The protein below binds the small molecule below.
Small molecule (SMILES): CC(=O)N[C@@H]1[C@@H](O)[C@H](O)[C@@H](CO)O[C@H]1O

Binding-site contacts:
Ligand atom C8 contacts residue ASN25 of chain 1.A at 4.4 Å.
Ligand atom N2 contacts residue ASN25 of chain 1.A at 2.9 Å (h-bond).
Ligand atom O7 contacts residue VAL49 of chain 1.A at 3.4 Å.
Ligand atom C3 contacts residue SER53 of chain 1.A at 4.5 Å.
Ligand atom C4 contacts residue ASN25 of chain 1.A at 4.3 Å.
Ligand atom C1 contacts residue ASN25 of chain 1.A at 1.5 Å.
Ligand atom O5 contacts residue ASN25 of chain 1.A at 2.4 Å (h-bond).
Ligand atom O7 contacts residue GLY21 of chain 1.A at 3.2 Å.
Ligand atom C7 contacts residue GLY21 of chain 1.A at 3.6 Å.
Ligand atom C8 contacts residue VAL49 of chain 1.A at 3.4 Å (hydrophobic).
Ligand atom C8 contacts residue PHE24 of chain 1.A at 3.4 Å (hydrophobic).
Ligand atom N2 contacts residue VAL49 of chain 1.A at 3.9 Å.
Ligand atom C7 contacts residue ASN25 of chain 1.A at 3.6 Å.
Ligand atom C5 contacts residue ASN25 of chain 1.A at 3.7 Å.
Ligand atom C7 contacts residue VAL49 of chain 1.A at 3.4 Å (hydrophobic).
Ligand atom C8 contacts residue GLY21 of chain 1.A at 3.6 Å.
Ligand atom C8 contacts residue PHE20 of chain 1.A at 3.8 Å (hydrophobic).
Ligand atom C3 contacts residue ASN25 of chain 1.A at 3.9 Å.
Ligand atom C2 contacts residue ASN25 of chain 1.A at 2.5 Å.
Ligand atom O3 contacts residue VAL49 of chain 1.A at 3.7 Å.
Ligand atom O7 contacts residue ASN25 of chain 1.A at 4.0 Å.

Sequence of chain 1.A:
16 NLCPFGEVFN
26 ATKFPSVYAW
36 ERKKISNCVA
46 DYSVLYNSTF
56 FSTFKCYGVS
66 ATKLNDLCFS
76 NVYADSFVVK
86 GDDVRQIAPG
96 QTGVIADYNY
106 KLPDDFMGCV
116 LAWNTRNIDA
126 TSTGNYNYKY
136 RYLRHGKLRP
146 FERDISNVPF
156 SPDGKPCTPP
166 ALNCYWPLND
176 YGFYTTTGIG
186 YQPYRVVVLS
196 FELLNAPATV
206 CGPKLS